The protein below binds the small molecule below.
Small molecule (SMILES): NCCCO

Sequence of chain 1.A:
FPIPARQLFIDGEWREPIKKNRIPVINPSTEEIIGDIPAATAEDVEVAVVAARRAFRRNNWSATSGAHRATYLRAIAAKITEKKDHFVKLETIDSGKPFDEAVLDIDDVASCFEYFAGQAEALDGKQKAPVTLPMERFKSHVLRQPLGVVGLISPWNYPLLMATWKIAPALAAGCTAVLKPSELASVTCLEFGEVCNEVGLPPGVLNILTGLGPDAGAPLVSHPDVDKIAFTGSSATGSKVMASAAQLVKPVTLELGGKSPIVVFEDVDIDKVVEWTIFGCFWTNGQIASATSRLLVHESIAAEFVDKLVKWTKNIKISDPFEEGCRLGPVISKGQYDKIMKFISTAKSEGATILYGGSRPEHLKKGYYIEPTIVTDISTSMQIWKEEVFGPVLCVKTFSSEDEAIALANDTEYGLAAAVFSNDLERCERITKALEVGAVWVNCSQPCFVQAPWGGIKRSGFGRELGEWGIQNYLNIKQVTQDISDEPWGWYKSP

Sequence of chain 1.B:
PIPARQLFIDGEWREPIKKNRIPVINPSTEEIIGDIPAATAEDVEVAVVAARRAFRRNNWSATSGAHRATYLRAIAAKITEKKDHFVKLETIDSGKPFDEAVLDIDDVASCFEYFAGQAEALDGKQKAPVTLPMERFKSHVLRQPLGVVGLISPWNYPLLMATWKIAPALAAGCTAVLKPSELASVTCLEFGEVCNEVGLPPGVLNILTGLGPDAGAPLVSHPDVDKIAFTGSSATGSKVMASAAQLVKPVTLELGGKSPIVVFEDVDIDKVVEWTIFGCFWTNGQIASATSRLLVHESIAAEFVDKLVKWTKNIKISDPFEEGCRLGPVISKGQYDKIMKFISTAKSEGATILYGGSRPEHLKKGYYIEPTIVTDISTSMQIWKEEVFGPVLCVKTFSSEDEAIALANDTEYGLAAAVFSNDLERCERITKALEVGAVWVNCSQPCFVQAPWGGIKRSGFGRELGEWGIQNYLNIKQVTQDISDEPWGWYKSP

Binding-site contacts:
Ligand atom C7 contacts residue TRP456 of chain 1.A at 3.6 Å (hydrophobic).
Ligand atom CA3 contacts residue FMT1 of chain 1.G at 3.7 Å.
Ligand atom CA3 contacts residue TRP167 of chain 1.A at 3.7 Å (hydrophobic).
Ligand atom OH contacts residue TRP456 of chain 1.A at 3.5 Å.
Ligand atom CA3 contacts residue SER292 of chain 1.A at 4.3 Å.
Ligand atom N3 contacts residue SER292 of chain 1.A at 3.0 Å (h-bond).
Ligand atom C8 contacts residue TRP456 of chain 1.A at 3.7 Å (hydrophobic).
Ligand atom CA3 contacts residue TRP456 of chain 1.A at 3.5 Å (hydrophobic).
Ligand atom OH contacts residue CYS450 of chain 1.A at 2.6 Å (h-bond).
Ligand atom CA3 contacts residue CYS450 of chain 1.A at 3.2 Å (hydrophobic).
Ligand atom C8 contacts residue CYS450 of chain 1.A at 1.7 Å (hydrophobic).
Ligand atom C7 contacts residue CYS450 of chain 1.A at 2.6 Å (hydrophobic).
Ligand atom C8 contacts residue TRP167 of chain 1.A at 3.9 Å (hydrophobic).
Ligand atom OH contacts residue PRO449 of chain 1.A at 4.4 Å.
Ligand atom N3 contacts residue ILE290 of chain 1.A at 4.5 Å.
Ligand atom N3 contacts residue FMT1 of chain 1.G at 2.6 Å (h-bond).
Ligand atom N3 contacts residue CYS450 of chain 1.A at 4.4 Å.
Ligand atom N3 contacts residue TRP456 of chain 1.A at 3.4 Å.
Ligand atom OH contacts residue PHE451 of chain 1.A at 4.0 Å.
Ligand atom C7 contacts residue TRP443 of chain 1.A at 4.1 Å (hydrophobic).
Ligand atom OH contacts residue GLN481 of chain 1.B at 4.0 Å.
Ligand atom C7 contacts residue TRP167 of chain 1.A at 4.4 Å (hydrophobic).